This protein binds this small molecule.
Small molecule (SMILES): CC(=O)N[C@H]1[C@H](O[C@H]2[C@H](O)[C@@H](NC(C)=O)CO[C@@H]2CO)O[C@H](CO)[C@@H](O)[C@@H]1O

Sequence of chain 1.A:
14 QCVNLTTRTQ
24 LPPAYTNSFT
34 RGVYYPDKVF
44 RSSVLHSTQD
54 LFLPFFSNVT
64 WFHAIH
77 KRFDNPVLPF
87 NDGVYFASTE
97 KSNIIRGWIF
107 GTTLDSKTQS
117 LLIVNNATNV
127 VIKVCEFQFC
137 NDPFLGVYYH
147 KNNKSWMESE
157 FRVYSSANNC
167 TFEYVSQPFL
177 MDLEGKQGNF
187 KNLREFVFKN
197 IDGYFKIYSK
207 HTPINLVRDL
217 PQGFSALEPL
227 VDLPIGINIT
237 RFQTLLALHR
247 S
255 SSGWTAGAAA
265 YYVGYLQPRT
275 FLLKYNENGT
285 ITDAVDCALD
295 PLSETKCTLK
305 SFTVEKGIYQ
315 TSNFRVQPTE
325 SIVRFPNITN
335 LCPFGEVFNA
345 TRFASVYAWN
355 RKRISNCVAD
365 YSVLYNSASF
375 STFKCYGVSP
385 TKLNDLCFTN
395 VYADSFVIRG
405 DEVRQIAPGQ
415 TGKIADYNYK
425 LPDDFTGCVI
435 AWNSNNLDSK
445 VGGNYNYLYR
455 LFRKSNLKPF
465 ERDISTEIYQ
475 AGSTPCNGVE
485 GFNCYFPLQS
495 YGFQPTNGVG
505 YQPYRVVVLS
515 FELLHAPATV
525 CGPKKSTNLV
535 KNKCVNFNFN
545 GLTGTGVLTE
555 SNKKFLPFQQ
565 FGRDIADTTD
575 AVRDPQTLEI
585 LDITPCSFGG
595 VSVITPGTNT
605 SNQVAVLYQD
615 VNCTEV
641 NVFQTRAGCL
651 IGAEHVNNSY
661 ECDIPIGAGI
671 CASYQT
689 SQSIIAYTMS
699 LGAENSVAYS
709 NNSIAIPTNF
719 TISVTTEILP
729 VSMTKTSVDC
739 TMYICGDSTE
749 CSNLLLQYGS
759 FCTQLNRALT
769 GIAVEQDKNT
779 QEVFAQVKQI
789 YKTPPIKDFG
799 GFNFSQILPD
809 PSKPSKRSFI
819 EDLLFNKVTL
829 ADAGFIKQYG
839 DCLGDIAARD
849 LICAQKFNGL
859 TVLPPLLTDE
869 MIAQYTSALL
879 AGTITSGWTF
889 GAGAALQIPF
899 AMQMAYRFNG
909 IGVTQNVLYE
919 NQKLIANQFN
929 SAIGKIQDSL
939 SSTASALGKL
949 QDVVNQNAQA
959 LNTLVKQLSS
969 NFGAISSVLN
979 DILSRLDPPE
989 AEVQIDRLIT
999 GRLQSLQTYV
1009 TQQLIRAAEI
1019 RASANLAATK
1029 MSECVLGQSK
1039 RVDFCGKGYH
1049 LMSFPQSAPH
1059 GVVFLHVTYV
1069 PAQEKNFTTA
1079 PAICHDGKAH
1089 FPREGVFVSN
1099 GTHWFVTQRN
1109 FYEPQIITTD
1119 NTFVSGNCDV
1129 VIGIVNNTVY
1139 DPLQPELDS

Binding-site contacts:
Ligand atom C1 contacts residue LEU922 of chain 1.A at 4.0 Å (hydrophobic).
Ligand atom O7 contacts residue ASN717 of chain 1.A at 3.2 Å (h-bond).
Ligand atom C6 contacts residue LEU922 of chain 1.A at 4.4 Å (hydrophobic).
Ligand atom O4 contacts residue LEU922 of chain 1.A at 3.2 Å.
Ligand atom C6 contacts residue GLN926 of chain 1.A at 3.6 Å.
Ligand atom C8 contacts residue LEU922 of chain 1.A at 3.0 Å (hydrophobic).
Ligand atom N2 contacts residue ASN717 of chain 1.A at 2.9 Å (h-bond).
Ligand atom C7 contacts residue ASN925 of chain 1.A at 4.2 Å.
Ligand atom C7 contacts residue GLN1071 of chain 1.A at 4.4 Å.
Ligand atom C8 contacts residue ASN925 of chain 1.A at 3.5 Å.
Ligand atom O7 contacts residue GLN1071 of chain 1.A at 3.5 Å (h-bond).
Ligand atom C8 contacts residue GLN926 of chain 1.A at 3.6 Å.
Ligand atom C7 contacts residue ASN717 of chain 1.A at 3.2 Å.
Ligand atom C8 contacts residue ASN717 of chain 1.A at 4.4 Å.
Ligand atom O5 contacts residue ASN717 of chain 1.A at 2.4 Å (h-bond).
Ligand atom C1 contacts residue ASN717 of chain 1.A at 1.4 Å.
Ligand atom C4 contacts residue LEU922 of chain 1.A at 4.0 Å (hydrophobic).
Ligand atom C2 contacts residue LEU922 of chain 1.A at 4.3 Å (hydrophobic).
Ligand atom C3 contacts residue ASN717 of chain 1.A at 3.8 Å.
Ligand atom C2 contacts residue ASN717 of chain 1.A at 2.5 Å.
Ligand atom O5 contacts residue GLN926 of chain 1.A at 4.0 Å.
Ligand atom C3 contacts residue LEU922 of chain 1.A at 3.6 Å (hydrophobic).
Ligand atom O7 contacts residue LEU922 of chain 1.A at 2.8 Å.
Ligand atom C4 contacts residue ASN717 of chain 1.A at 4.2 Å.
Ligand atom C5 contacts residue GLN926 of chain 1.A at 3.6 Å.
Ligand atom N2 contacts residue LEU922 of chain 1.A at 3.8 Å.
Ligand atom C7 contacts residue LEU922 of chain 1.A at 2.9 Å (hydrophobic).
Ligand atom O5 contacts residue LEU922 of chain 1.A at 4.3 Å.
Ligand atom O7 contacts residue ASN925 of chain 1.A at 3.9 Å.
Ligand atom C5 contacts residue LEU922 of chain 1.A at 3.8 Å (hydrophobic).
Ligand atom O6 contacts residue GLN926 of chain 1.A at 2.8 Å (h-bond).
Ligand atom C5 contacts residue ASN717 of chain 1.A at 3.7 Å.
Ligand atom O6 contacts residue PHE718 of chain 1.A at 4.5 Å.